This protein binds this small molecule.
Small molecule (SMILES): Nc1c(C(=O)NCc2ccc(F)cc2F)c(=O)n(O)c2ncc(CCS(=O)(=O)CCN3CCOCC3)cc12

Sequence of chain 1.A:
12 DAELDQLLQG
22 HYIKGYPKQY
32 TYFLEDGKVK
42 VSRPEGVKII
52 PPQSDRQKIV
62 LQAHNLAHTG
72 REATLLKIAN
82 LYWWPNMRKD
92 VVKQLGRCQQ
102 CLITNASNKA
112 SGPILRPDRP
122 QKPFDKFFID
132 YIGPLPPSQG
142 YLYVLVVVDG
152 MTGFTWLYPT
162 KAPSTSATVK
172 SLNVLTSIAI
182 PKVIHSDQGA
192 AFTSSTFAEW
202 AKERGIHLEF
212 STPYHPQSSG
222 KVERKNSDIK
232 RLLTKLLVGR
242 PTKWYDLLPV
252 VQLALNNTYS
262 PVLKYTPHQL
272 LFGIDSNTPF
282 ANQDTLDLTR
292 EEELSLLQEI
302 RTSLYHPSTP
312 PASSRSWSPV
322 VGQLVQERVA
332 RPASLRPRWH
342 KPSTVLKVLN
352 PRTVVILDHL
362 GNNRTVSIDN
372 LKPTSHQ

Binding-site contacts:
Ligand atom O42 contacts residue ARG365 of chain 1.A at 2.7 Å (salt-bridge).
Ligand atom O31 contacts residue SO41 of chain 1.T at 3.0 Å (h-bond).
Ligand atom C33 contacts residue GLN189 of chain 1.A at 3.6 Å.
Ligand atom C33 contacts residue TYR215 of chain 1.A at 3.6 Å (hydrophobic).
Ligand atom C16 contacts residue GLU224 of chain 1.A at 3.4 Å.
Ligand atom N22 contacts residue MG1 of chain 1.E at 2.9 Å.
Ligand atom C7 contacts residue PRO217 of chain 1.A at 3.5 Å (hydrophobic).
Ligand atom C20 contacts residue SO41 of chain 1.S at 3.7 Å.
Ligand atom N24 contacts residue MG1 of chain 1.E at 1.9 Å.
Ligand atom N22 contacts residue GLU224 of chain 1.A at 3.4 Å (salt-bridge).
Ligand atom N43 contacts residue SO41 of chain 1.S at 2.5 Å (h-bond).
Ligand atom O23 contacts residue MG1 of chain 1.F at 2.0 Å.
Ligand atom O31 contacts residue GLY190 of chain 1.A at 3.5 Å.
Ligand atom C34 contacts residue GLN189 of chain 1.A at 3.6 Å.
Ligand atom O31 contacts residue GLN189 of chain 1.A at 3.5 Å (h-bond).
Ligand atom N22 contacts residue MG1 of chain 1.F at 2.7 Å.
Ligand atom C2 contacts residue PRO217 of chain 1.A at 3.5 Å (hydrophobic).
Ligand atom O23 contacts residue ASP188 of chain 1.A at 3.2 Å (salt-bridge).
Ligand atom C27 contacts residue SO41 of chain 1.S at 3.7 Å.
Ligand atom N11 contacts residue PRO217 of chain 1.A at 3.7 Å.
Ligand atom N24 contacts residue ASP188 of chain 1.A at 3.2 Å (salt-bridge).
Ligand atom C25 contacts residue MG1 of chain 1.E at 3.0 Å.
Ligand atom C16 contacts residue MG1 of chain 1.F at 2.7 Å.
Ligand atom F8 contacts residue PRO217 of chain 1.A at 3.7 Å.
Ligand atom C3 contacts residue PRO217 of chain 1.A at 3.6 Å (hydrophobic).
Ligand atom C6 contacts residue PRO217 of chain 1.A at 3.6 Å (hydrophobic).
Ligand atom O23 contacts residue GLU224 of chain 1.A at 2.8 Å (salt-bridge).
Ligand atom C12 contacts residue PRO217 of chain 1.A at 3.7 Å (hydrophobic).
Ligand atom O21 contacts residue GLU224 of chain 1.A at 2.8 Å (salt-bridge).
Ligand atom F8 contacts residue GLU224 of chain 1.A at 3.0 Å.
Ligand atom F10 contacts residue GLN218 of chain 1.A at 3.2 Å.
Ligand atom C18 contacts residue MG1 of chain 1.E at 2.8 Å.
Ligand atom C37 contacts residue GLN189 of chain 1.A at 3.1 Å.
Ligand atom O21 contacts residue MG1 of chain 1.F at 2.0 Å.
Ligand atom O23 contacts residue MG1 of chain 1.E at 2.2 Å.
Ligand atom O23 contacts residue ASP131 of chain 1.A at 2.6 Å (salt-bridge).
Ligand atom C39 contacts residue ARG365 of chain 1.A at 3.6 Å.
Ligand atom O32 contacts residue ARG332 of chain 1.A at 2.8 Å (salt-bridge).
Ligand atom C4 contacts residue PRO217 of chain 1.A at 3.8 Å (hydrophobic).
Ligand atom C40 contacts residue TYR215 of chain 1.A at 3.4 Å (hydrophobic).